Binding-site contacts:
Ligand atom S1 contacts residue ASN200 of chain 1.A at 3.6 Å.
Ligand atom C4 contacts residue TYR82 of chain 1.A at 4.4 Å (hydrophobic).
Ligand atom O3 contacts residue GS11 of chain 1.I at 2.7 Å (h-bond).
Ligand atom C6 contacts residue TRP38 of chain 1.A at 4.2 Å (hydrophobic).
Ligand atom O2 contacts residue ASN37 of chain 1.A at 4.2 Å.
Ligand atom C3 contacts residue TRP40 of chain 1.A at 4.4 Å (hydrophobic).
Ligand atom O5 contacts residue TRP38 of chain 1.A at 4.0 Å.
Ligand atom C1 contacts residue GLC1 of chain 1.J at 2.8 Å.
Ligand atom O6 contacts residue THR81 of chain 1.A at 4.5 Å.
Ligand atom S1 contacts residue GLC1 of chain 1.J at 1.8 Å.
Ligand atom O5 contacts residue GLC1 of chain 1.J at 3.2 Å.
Ligand atom C3 contacts residue GS11 of chain 1.I at 2.7 Å.
Ligand atom O5 contacts residue ASN103 of chain 1.A at 4.2 Å.
Ligand atom C2 contacts residue GLC1 of chain 1.J at 4.1 Å.
Ligand atom C6 contacts residue THR81 of chain 1.A at 3.9 Å.
Ligand atom C2 contacts residue LYS181 of chain 1.A at 4.3 Å.
Ligand atom C6 contacts residue TYR82 of chain 1.A at 3.7 Å (hydrophobic).
Ligand atom C2 contacts residue GS11 of chain 1.I at 4.1 Å.
Ligand atom C4 contacts residue TRP38 of chain 1.A at 3.9 Å (hydrophobic).
Ligand atom C3 contacts residue TRP38 of chain 1.A at 3.9 Å (hydrophobic).
Ligand atom C5 contacts residue TRP38 of chain 1.A at 3.2 Å (hydrophobic).
Ligand atom O2 contacts residue LYS181 of chain 1.A at 3.1 Å (salt-bridge).
Ligand atom C5 contacts residue TYR82 of chain 1.A at 3.8 Å (hydrophobic).
Ligand atom O2 contacts residue TYR51 of chain 1.A at 3.9 Å.
Ligand atom C6 contacts residue ASN103 of chain 1.A at 4.4 Å.
Ligand atom C5 contacts residue GS11 of chain 1.I at 2.7 Å.
Ligand atom C1 contacts residue TRP38 of chain 1.A at 4.0 Å (hydrophobic).
Ligand atom C4 contacts residue GS11 of chain 1.I at 1.8 Å.
Ligand atom O3 contacts residue TRP40 of chain 1.A at 4.2 Å.
Ligand atom O3 contacts residue ARG39 of chain 1.A at 4.2 Å.
Ligand atom O6 contacts residue ASN101 of chain 1.A at 3.7 Å.
Ligand atom C6 contacts residue GS11 of chain 1.I at 3.2 Å.
Ligand atom O6 contacts residue GS11 of chain 1.I at 3.9 Å.
Ligand atom O2 contacts residue GLC1 of chain 1.J at 4.4 Å.
Ligand atom C3 contacts residue ARG39 of chain 1.A at 4.1 Å.
Ligand atom C1 contacts residue ASN37 of chain 1.A at 4.4 Å.
Ligand atom O2 contacts residue ASN200 of chain 1.A at 4.5 Å.
Ligand atom O5 contacts residue GS11 of chain 1.I at 4.0 Å.

Sequence of chain 1.A:
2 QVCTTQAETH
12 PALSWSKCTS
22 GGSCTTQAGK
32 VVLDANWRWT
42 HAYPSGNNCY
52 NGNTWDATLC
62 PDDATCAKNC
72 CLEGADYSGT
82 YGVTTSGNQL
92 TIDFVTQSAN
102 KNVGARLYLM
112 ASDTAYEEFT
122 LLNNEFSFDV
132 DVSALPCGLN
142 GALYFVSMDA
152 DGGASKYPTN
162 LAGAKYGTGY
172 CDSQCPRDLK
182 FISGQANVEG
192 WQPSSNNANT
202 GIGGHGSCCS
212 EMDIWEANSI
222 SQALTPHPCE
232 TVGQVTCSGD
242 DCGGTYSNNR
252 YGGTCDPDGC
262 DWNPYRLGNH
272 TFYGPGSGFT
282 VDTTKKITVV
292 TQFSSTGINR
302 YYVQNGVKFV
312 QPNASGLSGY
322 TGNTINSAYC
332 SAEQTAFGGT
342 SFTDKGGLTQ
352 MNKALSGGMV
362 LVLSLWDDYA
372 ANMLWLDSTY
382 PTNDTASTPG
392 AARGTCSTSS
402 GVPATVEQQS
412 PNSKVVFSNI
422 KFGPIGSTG

This small molecule binds to this protein.
Small molecule (SMILES): OC[C@H]1O[C@@H](S)[C@H](O)[C@@H](O)[C@@H]1O